Sequence of chain 1.A:
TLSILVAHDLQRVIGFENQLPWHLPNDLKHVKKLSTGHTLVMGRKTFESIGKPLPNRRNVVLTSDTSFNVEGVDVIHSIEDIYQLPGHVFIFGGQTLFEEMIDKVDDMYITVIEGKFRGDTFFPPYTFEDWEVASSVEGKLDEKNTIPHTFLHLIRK

Binding-site contacts:
Ligand atom NAH contacts residue VAL6 of chain 1.A at 3.4 Å (h-bond).
Ligand atom N3 contacts residue ASP27 of chain 1.A at 2.6 Å (salt-bridge).
Ligand atom N1 contacts residue LEU5 of chain 1.A at 3.4 Å (h-bond).
Ligand atom CAY contacts residue LEU54 of chain 1.A at 3.6 Å (hydrophobic).
Ligand atom NAJ contacts residue VAL6 of chain 1.A at 3.7 Å.
Ligand atom CAZ contacts residue ASP27 of chain 1.A at 3.6 Å.
Ligand atom CAI contacts residue ASP27 of chain 1.A at 3.4 Å.
Ligand atom CAK contacts residue PHE92 of chain 1.A at 3.8 Å (hydrophobic).
Ligand atom NAH contacts residue ALA7 of chain 1.A at 3.8 Å.
Ligand atom CAP contacts residue SER49 of chain 1.A at 3.8 Å.
Ligand atom C2 contacts residue ALA7 of chain 1.A at 3.5 Å (hydrophobic).
Ligand atom C6 contacts residue LEU5 of chain 1.A at 3.5 Å (hydrophobic).
Ligand atom C6 contacts residue PHE92 of chain 1.A at 3.5 Å (hydrophobic).
Ligand atom C4 contacts residue ASP27 of chain 1.A at 3.4 Å.
Ligand atom CBB contacts residue SER49 of chain 1.A at 3.5 Å.
Ligand atom CAN contacts residue THR46 of chain 1.A at 3.3 Å.
Ligand atom NAJ contacts residue LEU5 of chain 1.A at 2.8 Å (h-bond).
Ligand atom N1 contacts residue VAL6 of chain 1.A at 3.3 Å.
Ligand atom OBA contacts residue SER49 of chain 1.A at 3.6 Å.
Ligand atom C2 contacts residue VAL6 of chain 1.A at 3.6 Å (hydrophobic).
Ligand atom CAY contacts residue LEU28 of chain 1.A at 3.7 Å (hydrophobic).
Ligand atom C6 contacts residue VAL6 of chain 1.A at 3.8 Å (hydrophobic).
Ligand atom CAN contacts residue PHE92 of chain 1.A at 3.5 Å (hydrophobic).
Ligand atom N3 contacts residue ALA7 of chain 1.A at 3.6 Å.
Ligand atom NAH contacts residue VAL31 of chain 1.A at 3.6 Å.
Ligand atom CAM contacts residue NDW1 of chain 1.B at 3.7 Å.
Ligand atom NAX contacts residue LEU28 of chain 1.A at 3.8 Å.
Ligand atom CAZ contacts residue LEU28 of chain 1.A at 3.4 Å (hydrophobic).
Ligand atom CBB contacts residue GLN19 of chain 1.A at 3.3 Å.
Ligand atom N1 contacts residue ALA7 of chain 1.A at 3.5 Å (h-bond).
Ligand atom C2 contacts residue ASP27 of chain 1.A at 3.5 Å.
Ligand atom CAN contacts residue ILE50 of chain 1.A at 3.6 Å (hydrophobic).
Ligand atom CAI contacts residue LEU20 of chain 1.A at 3.7 Å (hydrophobic).
Ligand atom OBA contacts residue ASN18 of chain 1.A at 3.7 Å.
Ligand atom NAH contacts residue ASP27 of chain 1.A at 3.0 Å (salt-bridge).
Ligand atom NAH contacts residue THR111 of chain 1.A at 3.5 Å (h-bond).
Ligand atom NAJ contacts residue PHE92 of chain 1.A at 3.0 Å (h-bond).
Ligand atom CAL contacts residue NDW1 of chain 1.B at 3.8 Å.
Ligand atom C2 contacts residue VAL31 of chain 1.A at 3.4 Å (hydrophobic).
Ligand atom N3 contacts residue VAL31 of chain 1.A at 3.4 Å.

A protein and the small-molecule ligand that binds it are described below.
Small molecule (SMILES): CCc1nc(N)nc(N)c1C#C[C@H](C)c1cc(OC)cc(-c2ccncc2)c1